This protein binds this small molecule.
Small molecule (SMILES): COc1ccc2[nH]c(C)cc2c1

Binding-site contacts:
Ligand atom C6 contacts residue ASN106 of chain 12.B at 4.1 Å.
Ligand atom C6 contacts residue LEU102 of chain 12.B at 4.0 Å (hydrophobic).
Ligand atom C4 contacts residue ASN106 of chain 12.B at 3.3 Å.
Ligand atom C4 contacts residue MET74 of chain 12.B at 4.0 Å (hydrophobic).
Ligand atom C2 contacts residue LEU102 of chain 12.B at 4.3 Å (hydrophobic).
Ligand atom C8 contacts residue MET74 of chain 12.B at 4.0 Å (hydrophobic).
Ligand atom O11 contacts residue GLY9 of chain 12.B at 4.1 Å.
Ligand atom C9 contacts residue PRO8 of chain 12.B at 4.2 Å (hydrophobic).
Ligand atom C1 contacts residue LEU102 of chain 12.B at 3.8 Å (hydrophobic).
Ligand atom C4 contacts residue LEU86 of chain 12.B at 4.3 Å (hydrophobic).
Ligand atom C10 contacts residue LEU102 of chain 12.B at 3.9 Å (hydrophobic).
Ligand atom C12 contacts residue GLY9 of chain 12.B at 4.1 Å.
Ligand atom C9 contacts residue MET74 of chain 12.B at 3.8 Å (hydrophobic).
Ligand atom N3 contacts residue LEU102 of chain 12.B at 3.4 Å.
Ligand atom O11 contacts residue PRO8 of chain 12.B at 3.6 Å.
Ligand atom O11 contacts residue MET74 of chain 12.B at 4.0 Å.
Ligand atom C2 contacts residue ASN106 of chain 12.B at 4.3 Å.
Ligand atom C8 contacts residue ARG88 of chain 12.B at 4.0 Å.
Ligand atom C7 contacts residue LEU102 of chain 12.B at 3.6 Å (hydrophobic).
Ligand atom C7 contacts residue MET74 of chain 12.B at 4.4 Å (hydrophobic).
Ligand atom C12 contacts residue PHE70 of chain 12.B at 4.4 Å (hydrophobic).
Ligand atom C12 contacts residue PRO8 of chain 12.B at 4.4 Å (hydrophobic).
Ligand atom C8 contacts residue ASN106 of chain 12.B at 4.5 Å.
Ligand atom C10 contacts residue ASN106 of chain 12.B at 3.3 Å.
Ligand atom C6 contacts residue MET74 of chain 12.B at 3.9 Å (hydrophobic).
Ligand atom C12 contacts residue ALA37 of chain 12.B at 3.8 Å (hydrophobic).
Ligand atom C2 contacts residue MET74 of chain 12.B at 3.6 Å (hydrophobic).
Ligand atom C7 contacts residue ASN106 of chain 12.B at 3.3 Å.
Ligand atom C1 contacts residue ASN106 of chain 12.B at 3.2 Å.
Ligand atom C6 contacts residue GLU134 of chain 3.B at 4.4 Å.
Ligand atom C8 contacts residue LEU102 of chain 12.B at 4.4 Å (hydrophobic).
Ligand atom C10 contacts residue LEU131 of chain 3.B at 4.5 Å (hydrophobic).
Ligand atom N3 contacts residue MET74 of chain 12.B at 4.5 Å.
Ligand atom C1 contacts residue MET74 of chain 12.B at 3.9 Å (hydrophobic).
Ligand atom N3 contacts residue ASN106 of chain 12.B at 2.8 Å (h-bond).
Ligand atom C10 contacts residue VAL135 of chain 3.B at 4.3 Å (hydrophobic).
Ligand atom C8 contacts residue PRO8 of chain 12.B at 3.9 Å (hydrophobic).
Ligand atom C10 contacts residue MET105 of chain 12.B at 3.6 Å (hydrophobic).
Ligand atom C5 contacts residue MET74 of chain 12.B at 3.7 Å (hydrophobic).
Ligand atom C4 contacts residue LEU102 of chain 12.B at 3.9 Å (hydrophobic).

Sequence of chain 3.B:
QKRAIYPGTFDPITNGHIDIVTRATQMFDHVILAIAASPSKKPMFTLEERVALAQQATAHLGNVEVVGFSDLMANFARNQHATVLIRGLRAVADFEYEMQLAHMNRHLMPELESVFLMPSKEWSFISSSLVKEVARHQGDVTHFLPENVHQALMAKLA

Sequence of chain 12.B:
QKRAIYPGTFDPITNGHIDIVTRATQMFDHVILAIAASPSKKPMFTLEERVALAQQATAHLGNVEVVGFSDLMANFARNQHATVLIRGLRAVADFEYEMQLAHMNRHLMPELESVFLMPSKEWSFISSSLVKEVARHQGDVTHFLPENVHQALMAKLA